Sequence of chain 1.A:
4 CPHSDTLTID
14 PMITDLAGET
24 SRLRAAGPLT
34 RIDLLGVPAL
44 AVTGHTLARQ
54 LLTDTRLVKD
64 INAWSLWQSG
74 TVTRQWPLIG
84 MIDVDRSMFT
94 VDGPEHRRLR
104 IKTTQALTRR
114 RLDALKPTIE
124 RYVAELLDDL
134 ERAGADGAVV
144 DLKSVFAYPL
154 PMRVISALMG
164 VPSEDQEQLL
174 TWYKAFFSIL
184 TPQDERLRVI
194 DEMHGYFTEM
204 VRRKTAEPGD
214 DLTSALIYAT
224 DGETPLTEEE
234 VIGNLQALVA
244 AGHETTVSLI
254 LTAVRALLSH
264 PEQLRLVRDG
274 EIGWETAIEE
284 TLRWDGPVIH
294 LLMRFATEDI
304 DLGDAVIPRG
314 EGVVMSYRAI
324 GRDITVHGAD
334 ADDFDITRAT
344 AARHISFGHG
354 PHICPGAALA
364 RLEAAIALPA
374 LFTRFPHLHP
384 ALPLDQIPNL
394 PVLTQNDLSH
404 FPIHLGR

A protein and the small-molecule ligand that binds it are described below.
Small molecule (SMILES): C[C@]12CC[C@H]3[C@@H](CCC4=CC(=O)CC[C@@]43C)[C@@H]1CC[C@@H]2O

Binding-site contacts:
Ligand atom C16 contacts residue ALA244 of chain 1.A at 4.3 Å (hydrophobic).
Ligand atom C1 contacts residue ALA243 of chain 1.A at 3.8 Å (hydrophobic).
Ligand atom C16 contacts residue LEU294 of chain 1.A at 4.4 Å (hydrophobic).
Ligand atom C19 contacts residue GLY83 of chain 1.A at 4.0 Å.
Ligand atom C17 contacts residue GLN398 of chain 1.A at 3.8 Å.
Ligand atom O3 contacts residue VAL87 of chain 1.A at 3.9 Å.
Ligand atom C6 contacts residue ALA240 of chain 1.A at 3.7 Å (hydrophobic).
Ligand atom C15 contacts residue HEM1 of chain 1.C at 4.0 Å.
Ligand atom O17 contacts residue VAL291 of chain 1.A at 3.6 Å.
Ligand atom C12 contacts residue PHE180 of chain 1.A at 3.9 Å (hydrophobic).
Ligand atom O17 contacts residue GLN398 of chain 1.A at 2.9 Å (h-bond).
Ligand atom C16 contacts residue HEM1 of chain 1.C at 3.6 Å.
Ligand atom C9 contacts residue ALA243 of chain 1.A at 4.2 Å (hydrophobic).
Ligand atom C12 contacts residue GLN398 of chain 1.A at 3.9 Å.
Ligand atom C14 contacts residue ALA244 of chain 1.A at 4.0 Å (hydrophobic).
Ligand atom C2 contacts residue GLY83 of chain 1.A at 3.9 Å.
Ligand atom C12 contacts residue MET84 of chain 1.A at 4.0 Å (hydrophobic).
Ligand atom C2 contacts residue PHE179 of chain 1.A at 3.5 Å (hydrophobic).
Ligand atom C7 contacts residue ALA240 of chain 1.A at 4.0 Å (hydrophobic).
Ligand atom C3 contacts residue VAL87 of chain 1.A at 3.9 Å (hydrophobic).
Ligand atom C7 contacts residue PHE92 of chain 1.A at 4.0 Å (hydrophobic).
Ligand atom C11 contacts residue PHE180 of chain 1.A at 4.0 Å (hydrophobic).
Ligand atom C18 contacts residue MET84 of chain 1.A at 3.9 Å (hydrophobic).
Ligand atom C19 contacts residue MET84 of chain 1.A at 3.4 Å (hydrophobic).
Ligand atom C2 contacts residue VAL87 of chain 1.A at 4.3 Å (hydrophobic).
Ligand atom C15 contacts residue ALA244 of chain 1.A at 3.9 Å (hydrophobic).
Ligand atom C8 contacts residue PHE92 of chain 1.A at 4.1 Å (hydrophobic).
Ligand atom C4 contacts residue ALA240 of chain 1.A at 4.0 Å (hydrophobic).
Ligand atom C13 contacts residue GLN398 of chain 1.A at 4.2 Å.
Ligand atom C18 contacts residue LEU294 of chain 1.A at 3.8 Å (hydrophobic).
Ligand atom C19 contacts residue PHE92 of chain 1.A at 4.2 Å (hydrophobic).
Ligand atom C17 contacts residue THR248 of chain 1.A at 4.0 Å.
Ligand atom C11 contacts residue MET84 of chain 1.A at 3.6 Å (hydrophobic).
Ligand atom C6 contacts residue PHE92 of chain 1.A at 3.8 Å (hydrophobic).
Ligand atom C4 contacts residue VAL87 of chain 1.A at 4.3 Å (hydrophobic).
Ligand atom O17 contacts residue THR248 of chain 1.A at 4.1 Å.
Ligand atom O3 contacts residue GLN239 of chain 1.A at 3.5 Å (h-bond).
Ligand atom C1 contacts residue PHE179 of chain 1.A at 3.8 Å (hydrophobic).
Ligand atom C18 contacts residue GLN398 of chain 1.A at 4.0 Å.
Ligand atom C5 contacts residue ALA240 of chain 1.A at 4.2 Å (hydrophobic).